Sequence of chain 3.A:
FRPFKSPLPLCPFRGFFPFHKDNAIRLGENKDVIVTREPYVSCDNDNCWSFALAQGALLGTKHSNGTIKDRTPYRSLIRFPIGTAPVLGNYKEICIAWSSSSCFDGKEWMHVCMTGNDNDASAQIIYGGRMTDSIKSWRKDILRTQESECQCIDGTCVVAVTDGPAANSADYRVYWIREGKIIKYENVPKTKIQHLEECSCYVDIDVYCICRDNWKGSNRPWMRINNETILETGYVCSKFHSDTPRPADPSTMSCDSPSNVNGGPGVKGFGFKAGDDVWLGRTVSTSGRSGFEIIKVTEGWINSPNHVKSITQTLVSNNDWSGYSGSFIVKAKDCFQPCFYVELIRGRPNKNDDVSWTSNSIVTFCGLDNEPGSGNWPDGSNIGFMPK

Sequence of chain 2.A:
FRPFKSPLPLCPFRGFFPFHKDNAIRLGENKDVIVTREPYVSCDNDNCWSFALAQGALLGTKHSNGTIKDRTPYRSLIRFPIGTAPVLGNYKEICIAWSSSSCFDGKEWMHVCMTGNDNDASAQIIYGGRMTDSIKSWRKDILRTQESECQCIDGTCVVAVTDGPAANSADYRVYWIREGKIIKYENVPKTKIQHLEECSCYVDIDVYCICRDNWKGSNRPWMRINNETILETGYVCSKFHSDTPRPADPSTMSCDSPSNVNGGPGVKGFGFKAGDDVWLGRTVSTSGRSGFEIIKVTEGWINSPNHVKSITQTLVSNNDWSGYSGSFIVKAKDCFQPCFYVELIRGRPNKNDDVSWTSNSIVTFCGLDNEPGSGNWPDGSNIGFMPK

Binding-site contacts:
Ligand atom C8 contacts residue LYS388 of chain 3.A at 3.6 Å.
Ligand atom C5 contacts residue ASN65 of chain 3.A at 3.6 Å.
Ligand atom C7 contacts residue ASN65 of chain 3.A at 3.4 Å.
Ligand atom C4 contacts residue ASN65 of chain 3.A at 4.2 Å.
Ligand atom C8 contacts residue SER356 of chain 3.A at 3.7 Å.
Ligand atom C1 contacts residue ASN65 of chain 3.A at 1.4 Å.
Ligand atom C3 contacts residue ASN65 of chain 3.A at 3.7 Å.
Ligand atom C8 contacts residue ASN65 of chain 3.A at 4.5 Å.
Ligand atom C4 contacts residue PHE385 of chain 2.A at 4.2 Å (hydrophobic).
Ligand atom C3 contacts residue PHE385 of chain 2.A at 4.3 Å (hydrophobic).
Ligand atom O4 contacts residue ASN382 of chain 2.A at 4.4 Å.
Ligand atom C7 contacts residue SER356 of chain 3.A at 3.9 Å.
Ligand atom O5 contacts residue ASN65 of chain 3.A at 2.4 Å (h-bond).
Ligand atom C1 contacts residue SER356 of chain 3.A at 4.1 Å.
Ligand atom C2 contacts residue SER356 of chain 3.A at 4.5 Å.
Ligand atom O7 contacts residue ASN65 of chain 3.A at 3.6 Å (h-bond).
Ligand atom C2 contacts residue ASN65 of chain 3.A at 2.4 Å.
Ligand atom N2 contacts residue ASN65 of chain 3.A at 2.8 Å (h-bond).
Ligand atom N2 contacts residue SER356 of chain 3.A at 3.6 Å.
Ligand atom O3 contacts residue PHE385 of chain 2.A at 4.0 Å.

The protein below binds the small molecule below.
Small molecule (SMILES): CC(=O)N[C@H]1[C@H](O[C@H]2[C@H](O)[C@@H](NC(C)=O)CO[C@@H]2CO[C@@H]2O[C@@H](C)[C@@H](O)[C@@H](O)[C@@H]2O)O[C@H](CO)[C@@H](O)[C@@H]1O